The protein below binds the small molecule below.
Small molecule (SMILES): CC(=O)N[C@@H]1[C@@H](O)[C@H](O)[C@@H](CO)O[C@H]1O

Binding-site contacts:
Ligand atom C1 contacts residue ASN396 of chain 1.B at 1.4 Å.
Ligand atom C1 contacts residue SER395 of chain 1.B at 4.0 Å.
Ligand atom C6 contacts residue TYR394 of chain 1.B at 4.2 Å (hydrophobic).
Ligand atom C7 contacts residue ASN396 of chain 1.B at 4.2 Å.
Ligand atom N2 contacts residue ASN396 of chain 1.B at 2.9 Å (h-bond).
Ligand atom O6 contacts residue TYR394 of chain 1.B at 3.5 Å (h-bond).
Ligand atom O5 contacts residue TYR394 of chain 1.B at 3.9 Å.
Ligand atom O6 contacts residue SER395 of chain 1.B at 3.4 Å.
Ligand atom O5 contacts residue ASN396 of chain 1.B at 2.4 Å (h-bond).
Ligand atom C4 contacts residue ASN396 of chain 1.B at 4.2 Å.
Ligand atom C3 contacts residue ASN396 of chain 1.B at 3.8 Å.
Ligand atom O5 contacts residue SER395 of chain 1.B at 3.7 Å.
Ligand atom C6 contacts residue SER395 of chain 1.B at 4.2 Å.
Ligand atom C5 contacts residue SER395 of chain 1.B at 4.4 Å.
Ligand atom C5 contacts residue ASN396 of chain 1.B at 3.7 Å.
Ligand atom C2 contacts residue ASN396 of chain 1.B at 2.5 Å.
Ligand atom O6 contacts residue ASN396 of chain 1.B at 4.3 Å.

Sequence of chain 1.B:
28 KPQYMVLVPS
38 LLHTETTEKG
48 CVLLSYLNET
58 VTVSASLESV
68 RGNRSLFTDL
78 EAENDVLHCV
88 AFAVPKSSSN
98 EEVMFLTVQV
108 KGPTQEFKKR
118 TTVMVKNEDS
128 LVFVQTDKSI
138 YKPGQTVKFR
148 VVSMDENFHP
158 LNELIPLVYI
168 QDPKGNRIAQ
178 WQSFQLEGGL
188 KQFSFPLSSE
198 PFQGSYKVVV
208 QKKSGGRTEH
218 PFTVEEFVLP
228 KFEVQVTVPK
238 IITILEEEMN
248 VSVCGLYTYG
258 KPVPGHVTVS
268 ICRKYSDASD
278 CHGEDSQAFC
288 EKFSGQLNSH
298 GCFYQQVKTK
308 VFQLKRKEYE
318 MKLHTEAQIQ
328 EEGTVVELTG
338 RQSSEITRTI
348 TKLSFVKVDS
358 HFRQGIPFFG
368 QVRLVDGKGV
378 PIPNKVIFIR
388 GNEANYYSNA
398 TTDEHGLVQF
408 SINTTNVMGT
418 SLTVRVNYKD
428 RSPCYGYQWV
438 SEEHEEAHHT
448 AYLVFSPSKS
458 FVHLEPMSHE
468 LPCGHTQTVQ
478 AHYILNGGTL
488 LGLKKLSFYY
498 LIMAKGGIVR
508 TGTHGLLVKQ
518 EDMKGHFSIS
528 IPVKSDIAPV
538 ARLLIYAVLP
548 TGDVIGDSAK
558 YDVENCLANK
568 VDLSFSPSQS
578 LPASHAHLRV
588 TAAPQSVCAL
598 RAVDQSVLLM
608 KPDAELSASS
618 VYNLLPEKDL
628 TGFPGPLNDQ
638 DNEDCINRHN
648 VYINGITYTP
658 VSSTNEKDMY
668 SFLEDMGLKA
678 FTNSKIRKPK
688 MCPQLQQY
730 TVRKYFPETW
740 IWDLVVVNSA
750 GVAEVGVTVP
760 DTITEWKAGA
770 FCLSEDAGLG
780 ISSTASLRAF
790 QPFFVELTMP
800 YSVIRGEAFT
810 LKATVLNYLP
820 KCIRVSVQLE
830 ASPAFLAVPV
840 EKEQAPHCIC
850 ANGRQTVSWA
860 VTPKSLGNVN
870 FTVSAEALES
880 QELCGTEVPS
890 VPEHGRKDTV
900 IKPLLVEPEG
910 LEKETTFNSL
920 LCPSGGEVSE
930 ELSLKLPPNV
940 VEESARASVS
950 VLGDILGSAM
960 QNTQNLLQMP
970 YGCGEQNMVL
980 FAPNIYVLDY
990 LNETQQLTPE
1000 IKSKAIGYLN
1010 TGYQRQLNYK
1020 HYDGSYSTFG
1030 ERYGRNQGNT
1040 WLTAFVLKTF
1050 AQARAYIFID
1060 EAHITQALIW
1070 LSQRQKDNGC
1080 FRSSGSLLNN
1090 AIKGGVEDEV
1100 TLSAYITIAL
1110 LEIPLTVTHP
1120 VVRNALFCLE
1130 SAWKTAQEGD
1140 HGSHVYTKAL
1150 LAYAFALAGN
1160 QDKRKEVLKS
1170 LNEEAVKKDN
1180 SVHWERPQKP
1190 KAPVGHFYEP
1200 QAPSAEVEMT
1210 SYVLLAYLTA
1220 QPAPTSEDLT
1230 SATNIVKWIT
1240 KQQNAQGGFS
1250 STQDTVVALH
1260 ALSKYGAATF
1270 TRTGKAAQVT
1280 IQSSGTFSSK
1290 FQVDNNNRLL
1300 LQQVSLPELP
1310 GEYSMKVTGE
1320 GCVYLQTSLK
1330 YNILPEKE